Binding-site contacts:
Ligand atom C7 contacts residue ASN71 of chain 1.B at 3.2 Å.
Ligand atom C4 contacts residue ASN71 of chain 1.B at 4.3 Å.
Ligand atom N2 contacts residue ASN71 of chain 1.B at 2.9 Å (h-bond).
Ligand atom C5 contacts residue ASN71 of chain 1.B at 3.6 Å.
Ligand atom C8 contacts residue THR70 of chain 1.B at 3.2 Å.
Ligand atom C3 contacts residue ASN71 of chain 1.B at 3.9 Å.
Ligand atom O7 contacts residue ASN71 of chain 1.B at 3.4 Å (h-bond).
Ligand atom C1 contacts residue ASN71 of chain 1.B at 1.4 Å.
Ligand atom C8 contacts residue ASN71 of chain 1.B at 4.1 Å.
Ligand atom O5 contacts residue ASN71 of chain 1.B at 2.4 Å (h-bond).
Ligand atom C2 contacts residue ASN71 of chain 1.B at 2.6 Å.
Ligand atom C7 contacts residue THR70 of chain 1.B at 4.4 Å.

A protein and the small-molecule ligand that binds it are described below.
Small molecule (SMILES): CC(=O)N[C@@H]1[C@@H](O)[C@H](O)[C@@H](CO)O[C@H]1O

Sequence of chain 1.B:
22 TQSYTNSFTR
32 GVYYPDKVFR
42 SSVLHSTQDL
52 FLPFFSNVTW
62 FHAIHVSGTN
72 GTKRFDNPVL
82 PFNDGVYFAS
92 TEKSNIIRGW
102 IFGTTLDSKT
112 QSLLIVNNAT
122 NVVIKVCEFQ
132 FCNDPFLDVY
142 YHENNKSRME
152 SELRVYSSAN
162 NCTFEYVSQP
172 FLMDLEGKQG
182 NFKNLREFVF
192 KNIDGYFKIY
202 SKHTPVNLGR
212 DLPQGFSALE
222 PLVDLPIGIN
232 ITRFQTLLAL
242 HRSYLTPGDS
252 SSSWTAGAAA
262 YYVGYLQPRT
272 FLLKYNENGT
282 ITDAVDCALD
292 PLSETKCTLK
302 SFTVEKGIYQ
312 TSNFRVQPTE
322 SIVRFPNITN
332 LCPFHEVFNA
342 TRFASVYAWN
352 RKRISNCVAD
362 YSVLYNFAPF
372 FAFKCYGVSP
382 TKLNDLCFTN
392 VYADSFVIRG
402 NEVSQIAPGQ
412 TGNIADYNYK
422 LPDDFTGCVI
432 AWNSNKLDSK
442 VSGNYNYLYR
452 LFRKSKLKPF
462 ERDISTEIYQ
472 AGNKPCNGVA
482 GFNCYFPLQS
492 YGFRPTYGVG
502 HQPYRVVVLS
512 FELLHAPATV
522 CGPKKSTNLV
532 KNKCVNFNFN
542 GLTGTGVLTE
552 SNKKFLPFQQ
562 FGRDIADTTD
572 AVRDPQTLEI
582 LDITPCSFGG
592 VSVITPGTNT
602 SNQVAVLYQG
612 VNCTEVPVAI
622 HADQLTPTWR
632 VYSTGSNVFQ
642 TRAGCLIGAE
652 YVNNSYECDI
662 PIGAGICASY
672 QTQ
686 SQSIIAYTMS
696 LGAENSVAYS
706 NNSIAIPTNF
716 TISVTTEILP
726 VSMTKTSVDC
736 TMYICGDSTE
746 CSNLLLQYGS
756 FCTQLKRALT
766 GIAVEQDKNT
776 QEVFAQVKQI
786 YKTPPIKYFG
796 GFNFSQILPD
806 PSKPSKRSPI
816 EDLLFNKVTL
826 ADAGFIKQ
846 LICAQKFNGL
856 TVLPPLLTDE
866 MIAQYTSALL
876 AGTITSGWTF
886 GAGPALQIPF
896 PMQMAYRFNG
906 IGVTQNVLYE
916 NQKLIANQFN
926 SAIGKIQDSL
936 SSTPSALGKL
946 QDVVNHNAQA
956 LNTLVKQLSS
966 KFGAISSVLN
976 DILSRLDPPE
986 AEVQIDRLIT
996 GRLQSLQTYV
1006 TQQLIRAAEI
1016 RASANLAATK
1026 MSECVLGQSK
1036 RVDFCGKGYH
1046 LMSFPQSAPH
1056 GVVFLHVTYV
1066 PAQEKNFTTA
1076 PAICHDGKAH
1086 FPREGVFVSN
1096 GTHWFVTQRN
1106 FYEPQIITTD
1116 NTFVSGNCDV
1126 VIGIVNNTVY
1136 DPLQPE